Sequence of chain 1.A:
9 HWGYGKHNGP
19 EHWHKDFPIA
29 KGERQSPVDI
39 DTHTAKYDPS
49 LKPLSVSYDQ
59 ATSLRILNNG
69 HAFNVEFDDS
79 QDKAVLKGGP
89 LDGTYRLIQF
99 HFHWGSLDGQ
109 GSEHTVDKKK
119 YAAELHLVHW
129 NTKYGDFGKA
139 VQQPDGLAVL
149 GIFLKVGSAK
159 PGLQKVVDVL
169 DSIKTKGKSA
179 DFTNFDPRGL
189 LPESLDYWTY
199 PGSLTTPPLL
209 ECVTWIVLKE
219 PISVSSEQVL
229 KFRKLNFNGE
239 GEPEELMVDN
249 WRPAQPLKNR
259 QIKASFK

The protein below binds the small molecule below.
Small molecule (SMILES): NS(=O)(=O)c1ccccc1F

Binding-site contacts:
Ligand atom O1 contacts residue TRP10 of chain 1.A at 3.9 Å.
Ligand atom C5 contacts residue ASP24 of chain 1.A at 4.5 Å.
Ligand atom N2 contacts residue HIS20 of chain 1.A at 3.0 Å (h-bond).
Ligand atom O1 contacts residue ASN16 of chain 1.A at 3.4 Å (h-bond).
Ligand atom N2 contacts residue LYS23 of chain 1.A at 4.3 Å.
Ligand atom C3 contacts residue ASP24 of chain 1.A at 4.0 Å.
Ligand atom F contacts residue HIS20 of chain 1.A at 3.1 Å.
Ligand atom N2 contacts residue ASP24 of chain 1.A at 2.8 Å (salt-bridge).
Ligand atom S contacts residue ASP24 of chain 1.A at 3.6 Å (salt-bridge).
Ligand atom S contacts residue TRP21 of chain 1.A at 4.5 Å.
Ligand atom C5 contacts residue HIS15 of chain 1.A at 4.2 Å.
Ligand atom C5 contacts residue ASN16 of chain 1.A at 4.4 Å.
Ligand atom C6 contacts residue HIS15 of chain 1.A at 4.0 Å.
Ligand atom F contacts residue HIS15 of chain 1.A at 3.7 Å.
Ligand atom O1 contacts residue HIS20 of chain 1.A at 3.8 Å.
Ligand atom N2 contacts residue TRP21 of chain 1.A at 3.9 Å.
Ligand atom C4 contacts residue ASP24 of chain 1.A at 3.8 Å.
Ligand atom O2 contacts residue PHE25 of chain 1.A at 4.0 Å.
Ligand atom O2 contacts residue ASP24 of chain 1.A at 3.5 Å (salt-bridge).
Ligand atom O2 contacts residue HIS9 of chain 1.A at 4.3 Å.
Ligand atom F contacts residue ASN16 of chain 1.A at 4.2 Å.
Ligand atom S contacts residue TRP10 of chain 1.A at 4.2 Å.
Ligand atom S contacts residue HIS20 of chain 1.A at 4.2 Å.
Ligand atom C3 contacts residue HIS9 of chain 1.A at 3.8 Å.
Ligand atom F contacts residue LYS23 of chain 1.A at 3.9 Å.
Ligand atom C3 contacts residue TRP10 of chain 1.A at 4.2 Å (hydrophobic).
Ligand atom O2 contacts residue TRP10 of chain 1.A at 3.6 Å.
Ligand atom C2 contacts residue HIS9 of chain 1.A at 3.9 Å.
Ligand atom C5 contacts residue HIS20 of chain 1.A at 4.4 Å.
Ligand atom O1 contacts residue TRP21 of chain 1.A at 3.5 Å.